Sequence of chain 2.A:
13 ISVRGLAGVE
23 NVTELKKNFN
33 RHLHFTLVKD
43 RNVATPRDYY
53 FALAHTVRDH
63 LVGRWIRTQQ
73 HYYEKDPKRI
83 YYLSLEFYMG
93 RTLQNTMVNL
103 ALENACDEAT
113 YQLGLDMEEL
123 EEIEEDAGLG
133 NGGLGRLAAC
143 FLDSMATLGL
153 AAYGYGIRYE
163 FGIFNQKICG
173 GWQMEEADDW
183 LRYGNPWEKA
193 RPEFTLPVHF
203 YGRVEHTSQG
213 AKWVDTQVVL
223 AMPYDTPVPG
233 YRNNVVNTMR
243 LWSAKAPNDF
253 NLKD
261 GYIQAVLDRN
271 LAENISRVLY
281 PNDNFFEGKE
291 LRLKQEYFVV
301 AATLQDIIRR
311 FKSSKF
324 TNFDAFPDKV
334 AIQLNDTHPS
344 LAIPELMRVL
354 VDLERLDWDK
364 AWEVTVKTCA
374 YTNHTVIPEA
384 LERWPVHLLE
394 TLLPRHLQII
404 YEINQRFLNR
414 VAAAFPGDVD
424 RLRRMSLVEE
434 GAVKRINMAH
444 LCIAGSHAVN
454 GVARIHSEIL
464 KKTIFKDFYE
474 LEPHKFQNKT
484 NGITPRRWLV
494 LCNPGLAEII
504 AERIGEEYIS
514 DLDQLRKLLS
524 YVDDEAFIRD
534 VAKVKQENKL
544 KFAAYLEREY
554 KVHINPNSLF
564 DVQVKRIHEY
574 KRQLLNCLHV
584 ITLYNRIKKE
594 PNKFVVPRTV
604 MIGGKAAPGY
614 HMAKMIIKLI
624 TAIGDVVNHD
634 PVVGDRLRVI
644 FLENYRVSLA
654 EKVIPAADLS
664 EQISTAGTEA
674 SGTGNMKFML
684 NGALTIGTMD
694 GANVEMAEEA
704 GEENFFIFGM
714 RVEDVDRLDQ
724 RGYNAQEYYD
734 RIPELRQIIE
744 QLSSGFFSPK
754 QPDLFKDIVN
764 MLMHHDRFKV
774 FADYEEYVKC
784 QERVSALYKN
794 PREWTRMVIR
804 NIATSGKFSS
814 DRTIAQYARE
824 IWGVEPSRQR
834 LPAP

Sequence of chain 1.A:
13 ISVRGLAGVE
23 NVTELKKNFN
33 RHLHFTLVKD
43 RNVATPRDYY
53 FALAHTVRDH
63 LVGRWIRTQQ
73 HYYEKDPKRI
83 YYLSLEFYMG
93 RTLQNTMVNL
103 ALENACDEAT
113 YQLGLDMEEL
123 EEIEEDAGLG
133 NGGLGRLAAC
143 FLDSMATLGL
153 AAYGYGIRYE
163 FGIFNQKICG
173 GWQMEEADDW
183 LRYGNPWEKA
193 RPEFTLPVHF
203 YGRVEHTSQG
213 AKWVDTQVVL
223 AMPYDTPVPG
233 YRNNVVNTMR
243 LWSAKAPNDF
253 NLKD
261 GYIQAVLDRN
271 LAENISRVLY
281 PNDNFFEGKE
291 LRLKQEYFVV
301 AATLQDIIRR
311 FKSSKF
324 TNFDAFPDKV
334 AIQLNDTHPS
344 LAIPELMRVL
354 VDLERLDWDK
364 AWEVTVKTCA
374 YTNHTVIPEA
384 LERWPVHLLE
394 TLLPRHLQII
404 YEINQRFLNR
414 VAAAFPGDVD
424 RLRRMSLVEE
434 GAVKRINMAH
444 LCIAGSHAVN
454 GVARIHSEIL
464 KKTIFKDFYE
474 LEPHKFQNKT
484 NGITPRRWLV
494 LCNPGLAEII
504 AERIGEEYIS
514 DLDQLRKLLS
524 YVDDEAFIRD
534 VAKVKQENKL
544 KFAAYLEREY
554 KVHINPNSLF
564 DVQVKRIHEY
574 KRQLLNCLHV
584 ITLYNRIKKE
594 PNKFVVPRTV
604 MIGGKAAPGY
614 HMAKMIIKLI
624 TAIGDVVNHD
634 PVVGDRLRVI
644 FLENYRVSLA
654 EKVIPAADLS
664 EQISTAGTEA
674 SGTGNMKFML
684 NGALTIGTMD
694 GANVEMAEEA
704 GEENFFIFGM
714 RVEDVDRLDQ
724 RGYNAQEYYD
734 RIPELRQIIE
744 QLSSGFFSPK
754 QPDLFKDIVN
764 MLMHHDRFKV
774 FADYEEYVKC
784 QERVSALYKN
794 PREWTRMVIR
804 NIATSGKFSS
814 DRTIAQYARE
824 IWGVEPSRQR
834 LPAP

Binding-site contacts:
Ligand atom P contacts residue ARG310 of chain 2.A at 3.8 Å.
Ligand atom N7 contacts residue TYR75 of chain 2.A at 3.7 Å.
Ligand atom C5 contacts residue VAL45 of chain 1.A at 4.4 Å (hydrophobic).
Ligand atom O3P contacts residue ARG310 of chain 2.A at 3.9 Å.
Ligand atom N9 contacts residue TYR75 of chain 2.A at 3.7 Å.
Ligand atom C2' contacts residue GLN72 of chain 2.A at 4.3 Å.
Ligand atom C8 contacts residue TYR75 of chain 2.A at 3.7 Å (hydrophobic).
Ligand atom O1P contacts residue TYR155 of chain 2.A at 4.3 Å.
Ligand atom C2' contacts residue VAL45 of chain 1.A at 4.1 Å (hydrophobic).
Ligand atom O6 contacts residue TYR75 of chain 2.A at 3.8 Å.
Ligand atom C5' contacts residue GLN71 of chain 2.A at 3.8 Å.
Ligand atom O1P contacts residue ARG310 of chain 2.A at 2.7 Å (salt-bridge).
Ligand atom C4' contacts residue GLN71 of chain 2.A at 3.6 Å.
Ligand atom C2' contacts residue ASP42 of chain 1.A at 4.2 Å.
Ligand atom O3' contacts residue ASP42 of chain 1.A at 4.2 Å.
Ligand atom N3 contacts residue VAL45 of chain 1.A at 4.5 Å.
Ligand atom O3' contacts residue VAL45 of chain 1.A at 4.5 Å.
Ligand atom O2' contacts residue ASP42 of chain 1.A at 3.6 Å (salt-bridge).
Ligand atom N3 contacts residue TYR75 of chain 2.A at 3.6 Å.
Ligand atom C4 contacts residue TYR75 of chain 2.A at 3.6 Å (hydrophobic).
Ligand atom O3P contacts residue ARG309 of chain 2.A at 3.0 Å (salt-bridge).
Ligand atom N9 contacts residue VAL45 of chain 1.A at 4.3 Å.
Ligand atom N3 contacts residue GLN72 of chain 2.A at 4.0 Å.
Ligand atom C4' contacts residue TYR75 of chain 2.A at 4.4 Å (hydrophobic).
Ligand atom C5 contacts residue TYR75 of chain 2.A at 3.6 Å (hydrophobic).
Ligand atom N1 contacts residue TYR75 of chain 2.A at 3.9 Å.
Ligand atom O2P contacts residue ARG309 of chain 2.A at 4.2 Å.
Ligand atom C6 contacts residue TYR75 of chain 2.A at 3.6 Å (hydrophobic).
Ligand atom O4' contacts residue TYR75 of chain 2.A at 3.2 Å.
Ligand atom O2' contacts residue GLN72 of chain 2.A at 3.4 Å (h-bond).
Ligand atom O4' contacts residue GLN72 of chain 2.A at 4.2 Å.
Ligand atom C1' contacts residue TYR75 of chain 2.A at 3.8 Å (hydrophobic).
Ligand atom C4' contacts residue GLN72 of chain 2.A at 4.2 Å.
Ligand atom C2 contacts residue TYR75 of chain 2.A at 3.9 Å (hydrophobic).
Ligand atom C4 contacts residue VAL45 of chain 1.A at 4.2 Å (hydrophobic).
Ligand atom O4' contacts residue GLN71 of chain 2.A at 3.7 Å.
Ligand atom C1' contacts residue GLN72 of chain 2.A at 3.9 Å.
Ligand atom P contacts residue ARG309 of chain 2.A at 4.3 Å.
Ligand atom O2P contacts residue ARG310 of chain 2.A at 3.6 Å (salt-bridge).

The protein below binds the small molecule below.
Small molecule (SMILES): O=c1[nH]cnc2c1ncn2[C@@H]1O[C@H](COP(=O)(O)O)[C@@H](O)[C@H]1O